A small-molecule ligand and the protein it binds are described below.
Small molecule (SMILES): O=c1ccn([C@@H]2O[C@H](CO[P](=O)(O)O[P](=O)(O)O[C@H]3O[C@H](CO)[C@H](O)[C@H](O)[C@H]3O)[C@@H](O)[C@H]2O)c(=O)[nH]1

Sequence of chain 1.A:
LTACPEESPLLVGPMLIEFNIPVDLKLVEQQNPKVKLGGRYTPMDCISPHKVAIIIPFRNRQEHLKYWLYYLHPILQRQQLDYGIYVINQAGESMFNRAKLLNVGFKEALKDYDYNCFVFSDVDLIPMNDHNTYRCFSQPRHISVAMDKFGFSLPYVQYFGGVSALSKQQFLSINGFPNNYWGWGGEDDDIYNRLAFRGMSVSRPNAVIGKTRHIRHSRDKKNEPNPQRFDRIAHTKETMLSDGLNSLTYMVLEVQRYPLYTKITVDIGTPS

Binding-site contacts:
Ligand atom N1 contacts residue PHE110 of chain 1.A at 3.4 Å.
Ligand atom O3D contacts residue VAL137 of chain 1.A at 3.3 Å (h-bond).
Ligand atom O2B contacts residue TRP198 of chain 1.A at 2.7 Å (h-bond).
Ligand atom O3D contacts residue ASP138 of chain 1.A at 3.2 Å (salt-bridge).
Ligand atom O2' contacts residue GLY176 of chain 1.A at 3.3 Å.
Ligand atom PB contacts residue MG1 of chain 1.D at 3.4 Å.
Ligand atom C2' contacts residue ASP136 of chain 1.A at 3.2 Å.
Ligand atom O2 contacts residue ARG73 of chain 1.A at 3.0 Å (salt-bridge).
Ligand atom O1B contacts residue MG1 of chain 1.D at 2.2 Å.
Ligand atom C5 contacts residue ASN237 of chain 1.A at 3.4 Å.
Ligand atom O2D contacts residue PRO71 of chain 1.A at 2.9 Å (h-bond).
Ligand atom O2D contacts residue VAL137 of chain 1.A at 2.9 Å (h-bond).
Ligand atom O6' contacts residue GLY199 of chain 1.A at 3.0 Å (h-bond).
Ligand atom C6' contacts residue TRP198 of chain 1.A at 3.2 Å (hydrophobic).
Ligand atom C6' contacts residue GLY199 of chain 1.A at 3.4 Å.
Ligand atom O3' contacts residue ARG112 of chain 1.A at 3.2 Å.
Ligand atom O3D contacts residue ASP136 of chain 1.A at 3.1 Å.
Ligand atom O2 contacts residue ARG75 of chain 1.A at 3.2 Å.
Ligand atom O1A contacts residue ASP138 of chain 1.A at 2.8 Å (salt-bridge).
Ligand atom O2 contacts residue PHE72 of chain 1.A at 3.4 Å.
Ligand atom C2D contacts residue VAL137 of chain 1.A at 3.5 Å (hydrophobic).
Ligand atom O2A contacts residue ARG75 of chain 1.A at 3.2 Å (salt-bridge).
Ligand atom C4 contacts residue ASP234 of chain 1.A at 3.5 Å.
Ligand atom N3 contacts residue ARG73 of chain 1.A at 3.0 Å (salt-bridge).
Ligand atom O3' contacts residue GLY176 of chain 1.A at 2.9 Å (h-bond).
Ligand atom PA contacts residue MG1 of chain 1.D at 3.4 Å.
Ligand atom O6' contacts residue GLU201 of chain 1.A at 2.6 Å (salt-bridge).
Ligand atom O1A contacts residue MG1 of chain 1.D at 2.0 Å.
Ligand atom C4' contacts residue GLU201 of chain 1.A at 3.2 Å.
Ligand atom O3B contacts residue ASP136 of chain 1.A at 3.5 Å (salt-bridge).
Ligand atom C3' contacts residue ASP136 of chain 1.A at 3.2 Å.
Ligand atom O1A contacts residue HIS231 of chain 1.A at 3.1 Å (h-bond).
Ligand atom O2' contacts residue ASP136 of chain 1.A at 2.4 Å (salt-bridge).
Ligand atom O4' contacts residue GLU201 of chain 1.A at 2.3 Å (salt-bridge).
Ligand atom O2A contacts residue HIS231 of chain 1.A at 3.1 Å.
Ligand atom O1B contacts residue HIS228 of chain 1.A at 3.3 Å (h-bond).
Ligand atom C6 contacts residue PHE110 of chain 1.A at 3.4 Å (hydrophobic).
Ligand atom O4 contacts residue ASP234 of chain 1.A at 3.2 Å.
Ligand atom O3' contacts residue ASP136 of chain 1.A at 2.7 Å (salt-bridge).
Ligand atom O1B contacts residue LYS163 of chain 1.A at 3.2 Å (salt-bridge).